A small-molecule ligand and the protein it binds are described below.
Small molecule (SMILES): CCN1C(=O)CCC1=O

Binding-site contacts:
Ligand atom O1 contacts residue CYS13 of chain 1.C at 3.2 Å (h-bond).
Ligand atom C1 contacts residue TYR18 of chain 1.C at 4.2 Å (hydrophobic).
Ligand atom C3 contacts residue CYS13 of chain 1.C at 3.9 Å (hydrophobic).
Ligand atom C4 contacts residue TYR18 of chain 1.C at 3.8 Å (hydrophobic).
Ligand atom O1 contacts residue PRO14 of chain 1.C at 3.4 Å (h-bond).
Ligand atom C4 contacts residue ALA25 of chain 1.C at 3.6 Å (hydrophobic).
Ligand atom C2 contacts residue CYS13 of chain 1.C at 2.8 Å (hydrophobic).
Ligand atom N1 contacts residue ASN15 of chain 1.C at 3.9 Å.
Ligand atom C5 contacts residue TYR18 of chain 1.C at 4.5 Å (hydrophobic).
Ligand atom O1 contacts residue ASN15 of chain 1.C at 3.0 Å (h-bond).
Ligand atom N1 contacts residue CYS13 of chain 1.C at 3.9 Å.
Ligand atom C4 contacts residue SER50 of chain 1.C at 3.6 Å.
Ligand atom C3 contacts residue TYR18 of chain 1.C at 3.5 Å (hydrophobic).
Ligand atom C6 contacts residue ASP52 of chain 1.C at 4.2 Å.
Ligand atom C2 contacts residue TYR18 of chain 1.C at 4.2 Å (hydrophobic).
Ligand atom C3 contacts residue SER50 of chain 1.C at 3.4 Å.
Ligand atom C2 contacts residue PRO14 of chain 1.C at 4.4 Å (hydrophobic).
Ligand atom C1 contacts residue CYS13 of chain 1.C at 1.8 Å (hydrophobic).
Ligand atom C5 contacts residue ASN15 of chain 1.C at 3.5 Å.
Ligand atom C1 contacts residue ALA25 of chain 1.C at 4.2 Å (hydrophobic).
Ligand atom O2 contacts residue TYR18 of chain 1.C at 3.6 Å.
Ligand atom O2 contacts residue ASP52 of chain 1.C at 3.7 Å.
Ligand atom O2 contacts residue SER50 of chain 1.C at 2.6 Å (h-bond).
Ligand atom N1 contacts residue TYR18 of chain 1.C at 4.0 Å.
Ligand atom C4 contacts residue CYS13 of chain 1.C at 2.8 Å (hydrophobic).
Ligand atom C2 contacts residue ASN15 of chain 1.C at 3.7 Å.

Sequence of chain 1.C:
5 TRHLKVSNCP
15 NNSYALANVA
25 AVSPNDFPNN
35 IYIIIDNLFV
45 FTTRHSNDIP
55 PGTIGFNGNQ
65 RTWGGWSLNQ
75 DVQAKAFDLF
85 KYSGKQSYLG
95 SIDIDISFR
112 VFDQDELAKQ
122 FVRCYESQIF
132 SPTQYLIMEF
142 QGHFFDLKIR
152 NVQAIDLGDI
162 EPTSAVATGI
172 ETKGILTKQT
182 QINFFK